The small molecule below binds the protein below.
Small molecule (SMILES): Oc1ccc(/C=C/c2cc(O)cc(O)c2)cc1

Binding-site contacts:
Ligand atom C7 contacts residue PHE26 of chain 1.A at 3.6 Å (hydrophobic).
Ligand atom C5 contacts residue PHE145 of chain 1.A at 4.0 Å (hydrophobic).
Ligand atom C7 contacts residue MET83 of chain 1.A at 3.5 Å (hydrophobic).
Ligand atom O1 contacts residue ARG92 of chain 1.A at 3.8 Å.
Ligand atom C12 contacts residue MET86 of chain 1.A at 4.0 Å (hydrophobic).
Ligand atom C3 contacts residue PHE145 of chain 1.A at 3.5 Å (hydrophobic).
Ligand atom C1 contacts residue THR23 of chain 1.A at 3.7 Å.
Ligand atom O3 contacts residue THR23 of chain 1.A at 2.5 Å (h-bond).
Ligand atom C5 contacts residue MET83 of chain 1.A at 3.9 Å (hydrophobic).
Ligand atom C12 contacts residue LEU246 of chain 1.A at 3.8 Å (hydrophobic).
Ligand atom O3 contacts residue GLN152 of chain 1.A at 3.7 Å.
Ligand atom C10 contacts residue MET86 of chain 1.A at 3.9 Å (hydrophobic).
Ligand atom C2 contacts residue PHE145 of chain 1.A at 3.8 Å (hydrophobic).
Ligand atom C5 contacts residue ASN149 of chain 1.A at 3.8 Å.
Ligand atom C1 contacts residue TYR172 of chain 1.A at 3.9 Å (hydrophobic).
Ligand atom C4 contacts residue PHE145 of chain 1.A at 3.6 Å (hydrophobic).
Ligand atom C12 contacts residue LEU88 of chain 1.A at 3.9 Å (hydrophobic).
Ligand atom C13 contacts residue LEU246 of chain 1.A at 3.8 Å (hydrophobic).
Ligand atom O1 contacts residue LEU246 of chain 1.A at 3.6 Å.
Ligand atom O3 contacts residue ALA171 of chain 1.A at 3.9 Å.
Ligand atom C11 contacts residue MET86 of chain 1.A at 3.8 Å (hydrophobic).
Ligand atom O2 contacts residue PRO49 of chain 1.A at 4.0 Å.
Ligand atom C9 contacts residue MET83 of chain 1.A at 3.6 Å (hydrophobic).
Ligand atom C8 contacts residue MET83 of chain 1.A at 3.1 Å (hydrophobic).
Ligand atom O1 contacts residue LEU88 of chain 1.A at 3.5 Å.
Ligand atom C3 contacts residue HIS111 of chain 1.A at 3.7 Å.
Ligand atom O2 contacts residue PHE145 of chain 1.A at 3.8 Å.
Ligand atom C13 contacts residue LEU88 of chain 1.A at 3.8 Å (hydrophobic).
Ligand atom C14 contacts residue LEU151 of chain 1.A at 4.0 Å (hydrophobic).
Ligand atom C6 contacts residue THR23 of chain 1.A at 4.1 Å.
Ligand atom O2 contacts residue HIS111 of chain 1.A at 3.0 Å (h-bond).
Ligand atom C6 contacts residue ASN149 of chain 1.A at 3.9 Å.
Ligand atom C2 contacts residue TYR172 of chain 1.A at 3.8 Å (hydrophobic).
Ligand atom C6 contacts residue PHE26 of chain 1.A at 3.3 Å (hydrophobic).
Ligand atom C10 contacts residue MET83 of chain 1.A at 3.6 Å (hydrophobic).
Ligand atom C5 contacts residue PHE26 of chain 1.A at 3.9 Å (hydrophobic).
Ligand atom O3 contacts residue TYR172 of chain 1.A at 3.5 Å.
Ligand atom C2 contacts residue HIS111 of chain 1.A at 4.1 Å.
Ligand atom C7 contacts residue ASN149 of chain 1.A at 3.9 Å.
Ligand atom C13 contacts residue VAL250 of chain 1.A at 3.9 Å (hydrophobic).

Sequence of chain 1.A:
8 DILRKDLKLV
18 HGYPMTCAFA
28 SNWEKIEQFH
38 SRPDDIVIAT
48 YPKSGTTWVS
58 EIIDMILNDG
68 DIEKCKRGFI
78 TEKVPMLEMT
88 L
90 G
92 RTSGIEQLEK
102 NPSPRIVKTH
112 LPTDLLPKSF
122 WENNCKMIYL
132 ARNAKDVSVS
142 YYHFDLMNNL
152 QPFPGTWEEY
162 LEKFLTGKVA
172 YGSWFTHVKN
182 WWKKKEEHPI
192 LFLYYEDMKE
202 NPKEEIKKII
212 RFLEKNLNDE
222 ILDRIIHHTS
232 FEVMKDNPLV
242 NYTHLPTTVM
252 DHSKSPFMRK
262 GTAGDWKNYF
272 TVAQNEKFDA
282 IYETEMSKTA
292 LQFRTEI